Binding-site contacts:
Ligand atom OE1 contacts residue ASN319 of chain 1.C at 4.4 Å.
Ligand atom CB contacts residue TYR249 of chain 1.C at 4.4 Å (hydrophobic).
Ligand atom O contacts residue GLN285 of chain 1.C at 4.3 Å.
Ligand atom N contacts residue ILE250 of chain 1.C at 3.0 Å.
Ligand atom O contacts residue GLU381 of chain 1.C at 2.8 Å (salt-bridge).
Ligand atom OXT contacts residue ASN335 of chain 1.C at 3.3 Å (h-bond).
Ligand atom CD contacts residue PHE318 of chain 1.C at 3.6 Å (hydrophobic).
Ligand atom N contacts residue VAL484 of chain 1.C at 3.9 Å.
Ligand atom OXT contacts residue ASN319 of chain 1.C at 3.8 Å.
Ligand atom CB contacts residue GLN285 of chain 1.C at 3.1 Å.
Ligand atom OXT contacts residue ASN388 of chain 1.C at 2.8 Å (h-bond).
Ligand atom CA contacts residue VAL484 of chain 1.C at 4.3 Å (hydrophobic).
Ligand atom CG contacts residue SER286 of chain 1.C at 4.4 Å.
Ligand atom C contacts residue ASN335 of chain 1.C at 4.0 Å.
Ligand atom C contacts residue ASN388 of chain 1.C at 3.2 Å.
Ligand atom CG contacts residue LYS289 of chain 1.C at 3.9 Å.
Ligand atom CA contacts residue GLN285 of chain 1.C at 4.3 Å.
Ligand atom CD contacts residue SER286 of chain 1.C at 4.3 Å.
Ligand atom OXT contacts residue TYR249 of chain 1.C at 4.5 Å.
Ligand atom CD contacts residue ASN335 of chain 1.C at 3.9 Å.
Ligand atom CB contacts residue VAL484 of chain 1.C at 3.9 Å (hydrophobic).
Ligand atom O contacts residue ASN388 of chain 1.C at 2.9 Å (h-bond).
Ligand atom CA contacts residue TYR249 of chain 1.C at 3.3 Å (hydrophobic).
Ligand atom CD contacts residue LYS289 of chain 1.C at 3.5 Å.
Ligand atom OE1 contacts residue ASN335 of chain 1.C at 2.7 Å (h-bond).
Ligand atom NE2 contacts residue VAL484 of chain 1.C at 3.4 Å.
Ligand atom OE1 contacts residue TYR414 of chain 1.C at 4.0 Å.
Ligand atom CG contacts residue TYR414 of chain 1.C at 3.7 Å (hydrophobic).
Ligand atom NE2 contacts residue LYS289 of chain 1.C at 4.0 Å.
Ligand atom OE1 contacts residue LYS289 of chain 1.C at 3.5 Å (salt-bridge).
Ligand atom CA contacts residue ILE250 of chain 1.C at 4.3 Å (hydrophobic).
Ligand atom OE1 contacts residue PHE318 of chain 1.C at 3.2 Å.
Ligand atom C contacts residue TYR249 of chain 1.C at 4.3 Å (hydrophobic).
Ligand atom C contacts residue GLU381 of chain 1.C at 3.9 Å.
Ligand atom CD contacts residue TYR414 of chain 1.C at 4.3 Å (hydrophobic).
Ligand atom N contacts residue TYR249 of chain 1.C at 2.7 Å (h-bond).
Ligand atom NE2 contacts residue PHE318 of chain 1.C at 3.1 Å.
Ligand atom NE2 contacts residue SER286 of chain 1.C at 3.8 Å.
Ligand atom CG contacts residue GLN285 of chain 1.C at 3.8 Å.
Ligand atom O contacts residue TYR414 of chain 1.C at 4.2 Å.

The protein below binds the small molecule below.
Small molecule (SMILES): NC(=O)CC[C@H](N)C(=O)O

Sequence of chain 1.C:
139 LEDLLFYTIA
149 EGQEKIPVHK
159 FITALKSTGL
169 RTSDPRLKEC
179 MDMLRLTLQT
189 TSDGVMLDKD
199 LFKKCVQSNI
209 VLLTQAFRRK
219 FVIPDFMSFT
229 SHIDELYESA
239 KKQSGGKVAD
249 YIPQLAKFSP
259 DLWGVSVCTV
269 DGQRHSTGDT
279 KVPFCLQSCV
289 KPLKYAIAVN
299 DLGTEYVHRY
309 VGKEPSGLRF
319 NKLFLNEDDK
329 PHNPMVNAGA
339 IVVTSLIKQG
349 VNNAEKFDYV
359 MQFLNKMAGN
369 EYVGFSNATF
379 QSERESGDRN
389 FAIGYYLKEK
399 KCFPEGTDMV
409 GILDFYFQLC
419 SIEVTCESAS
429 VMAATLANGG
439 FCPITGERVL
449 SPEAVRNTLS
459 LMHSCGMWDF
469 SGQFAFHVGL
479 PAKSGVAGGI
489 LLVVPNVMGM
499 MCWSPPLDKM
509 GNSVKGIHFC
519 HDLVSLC